Binding-site contacts:
Ligand atom N7 contacts residue MET84 of chain 1.A at 3.6 Å (h-bond).
Ligand atom C8 contacts residue ASP186 of chain 1.A at 3.6 Å.
Ligand atom N5 contacts residue MET112 of chain 1.A at 3.0 Å (h-bond).
Ligand atom C29 contacts residue GLU80 of chain 1.A at 3.4 Å.
Ligand atom CL30 contacts residue LYS63 of chain 1.A at 3.6 Å.
Ligand atom C13 contacts residue THR109 of chain 1.A at 3.5 Å.
Ligand atom C3 contacts residue ASP186 of chain 1.A at 3.5 Å.
Ligand atom C29 contacts residue LYS63 of chain 1.A at 3.7 Å.
Ligand atom O22 contacts residue ILE93 of chain 1.A at 3.6 Å.
Ligand atom C17 contacts residue GLU80 of chain 1.A at 3.5 Å.
Ligand atom C26 contacts residue THR109 of chain 1.A at 3.5 Å.
Ligand atom CL30 contacts residue ALA61 of chain 1.A at 3.6 Å.
Ligand atom C17 contacts residue LYS63 of chain 1.A at 3.5 Å.
Ligand atom C12 contacts residue ASP186 of chain 1.A at 3.5 Å.
Ligand atom C8 contacts residue MET84 of chain 1.A at 3.7 Å (hydrophobic).
Ligand atom N7 contacts residue LYS63 of chain 1.A at 3.6 Å.
Ligand atom CL30 contacts residue THR109 of chain 1.A at 3.5 Å.
Ligand atom C25 contacts residue THR109 of chain 1.A at 3.8 Å.
Ligand atom N5 contacts residue ASP110 of chain 1.A at 3.6 Å.
Ligand atom C14 contacts residue ILE93 of chain 1.A at 3.6 Å (hydrophobic).
Ligand atom C15 contacts residue GLY115 of chain 1.A at 3.7 Å.
Ligand atom N6 contacts residue THR109 of chain 1.A at 3.2 Å (h-bond).
Ligand atom C19 contacts residue ASP186 of chain 1.A at 3.7 Å.
Ligand atom C26 contacts residue LYS63 of chain 1.A at 3.7 Å.
Ligand atom C25 contacts residue ALA61 of chain 1.A at 3.4 Å (hydrophobic).
Ligand atom N7 contacts residue GLU80 of chain 1.A at 2.9 Å (salt-bridge).
Ligand atom N10 contacts residue TYR111 of chain 1.A at 3.7 Å.
Ligand atom O18 contacts residue PHE187 of chain 1.A at 3.5 Å.
Ligand atom C3 contacts residue MET84 of chain 1.A at 3.6 Å (hydrophobic).
Ligand atom O22 contacts residue ALA185 of chain 1.A at 3.3 Å.
Ligand atom N10 contacts residue MET112 of chain 1.A at 2.9 Å (h-bond).
Ligand atom C2 contacts residue ILE93 of chain 1.A at 3.7 Å (hydrophobic).
Ligand atom O22 contacts residue ASP186 of chain 1.A at 3.1 Å (salt-bridge).
Ligand atom C29 contacts residue MET84 of chain 1.A at 3.6 Å (hydrophobic).
Ligand atom C23 contacts residue GLU80 of chain 1.A at 3.3 Å.
Ligand atom N6 contacts residue ILE93 of chain 1.A at 3.5 Å.
Ligand atom C16 contacts residue ALA61 of chain 1.A at 3.6 Å (hydrophobic).
Ligand atom C1 contacts residue ILE93 of chain 1.A at 3.6 Å (hydrophobic).
Ligand atom C25 contacts residue ASP110 of chain 1.A at 3.2 Å.
Ligand atom C11 contacts residue ASP186 of chain 1.A at 3.5 Å.

Sequence of chain 1.A:
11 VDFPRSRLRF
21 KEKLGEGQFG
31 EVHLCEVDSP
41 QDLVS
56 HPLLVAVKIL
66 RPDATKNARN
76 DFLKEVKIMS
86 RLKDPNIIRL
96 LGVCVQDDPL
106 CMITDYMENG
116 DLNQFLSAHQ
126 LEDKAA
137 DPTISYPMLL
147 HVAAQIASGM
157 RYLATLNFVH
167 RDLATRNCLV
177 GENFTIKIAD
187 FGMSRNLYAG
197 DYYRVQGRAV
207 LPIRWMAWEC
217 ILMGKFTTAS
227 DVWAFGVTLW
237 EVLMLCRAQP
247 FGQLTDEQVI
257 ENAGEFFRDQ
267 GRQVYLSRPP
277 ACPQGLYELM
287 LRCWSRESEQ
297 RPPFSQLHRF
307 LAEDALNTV

This small molecule binds to this protein.
Small molecule (SMILES): O=C(Nc1ccc(Cl)c(C(=O)Nc2cnc3[nH]ccc3c2)c1)c1ccc(NCCO)c(Cl)c1